Sequence of chain 1.E:
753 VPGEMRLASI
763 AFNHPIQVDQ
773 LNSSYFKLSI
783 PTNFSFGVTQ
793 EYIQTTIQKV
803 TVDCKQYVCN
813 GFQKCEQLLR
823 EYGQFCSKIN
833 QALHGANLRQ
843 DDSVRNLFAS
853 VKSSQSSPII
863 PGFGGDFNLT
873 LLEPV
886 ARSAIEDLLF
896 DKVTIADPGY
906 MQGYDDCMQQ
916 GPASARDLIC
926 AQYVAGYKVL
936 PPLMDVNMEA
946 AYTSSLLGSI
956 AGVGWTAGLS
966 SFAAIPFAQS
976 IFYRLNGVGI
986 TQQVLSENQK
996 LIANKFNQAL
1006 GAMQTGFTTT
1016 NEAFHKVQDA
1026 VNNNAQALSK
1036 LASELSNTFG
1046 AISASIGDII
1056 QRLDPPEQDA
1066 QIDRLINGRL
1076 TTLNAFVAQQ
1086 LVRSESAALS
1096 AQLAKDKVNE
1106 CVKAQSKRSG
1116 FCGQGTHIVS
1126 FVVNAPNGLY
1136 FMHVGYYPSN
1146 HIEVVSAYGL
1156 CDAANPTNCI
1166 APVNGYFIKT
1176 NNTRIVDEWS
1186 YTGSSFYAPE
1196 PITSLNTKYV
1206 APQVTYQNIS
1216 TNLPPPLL

Binding-site contacts:
Ligand atom C4 contacts residue ASN870 of chain 1.E at 4.2 Å.
Ligand atom C8 contacts residue ASN870 of chain 1.E at 4.3 Å.
Ligand atom O7 contacts residue GLY1006 of chain 1.E at 4.5 Å.
Ligand atom O7 contacts residue THR872 of chain 1.E at 4.0 Å.
Ligand atom C8 contacts residue GLY1006 of chain 1.E at 3.7 Å.
Ligand atom C2 contacts residue ASN870 of chain 1.E at 2.4 Å.
Ligand atom N2 contacts residue ASN870 of chain 1.E at 2.9 Å (h-bond).
Ligand atom O5 contacts residue ASN870 of chain 1.E at 2.4 Å (h-bond).
Ligand atom C1 contacts residue ASN870 of chain 1.E at 1.4 Å.
Ligand atom C7 contacts residue ASN870 of chain 1.E at 3.1 Å.
Ligand atom C3 contacts residue ASN870 of chain 1.E at 3.8 Å.
Ligand atom C8 contacts residue ASN1002 of chain 1.E at 3.9 Å.
Ligand atom O6 contacts residue THR872 of chain 1.E at 4.3 Å.
Ligand atom C5 contacts residue ASN870 of chain 1.E at 3.7 Å.
Ligand atom O7 contacts residue ASN870 of chain 1.E at 2.9 Å (h-bond).
Ligand atom O6 contacts residue ASN870 of chain 1.E at 4.0 Å.

This protein binds this small molecule.
Small molecule (SMILES): CC(=O)N[C@H]1[C@H](O[C@H]2[C@H](O)[C@@H](NC(C)=O)CO[C@@H]2CO)O[C@H](CO)[C@@H](O)[C@@H]1O